This protein binds this small molecule.
Small molecule (SMILES): CC(=O)N[C@@H]1[C@@H](O)[C@H](O)[C@@H](CO)O[C@H]1O

Binding-site contacts:
Ligand atom C5 contacts residue ASN331 of chain 1.B at 4.2 Å.
Ligand atom O3 contacts residue THR358 of chain 1.B at 3.1 Å.
Ligand atom C3 contacts residue THR360 of chain 1.B at 4.3 Å.
Ligand atom C8 contacts residue VAL350 of chain 1.B at 3.4 Å (hydrophobic).
Ligand atom C8 contacts residue LEU325 of chain 1.B at 3.8 Å (hydrophobic).
Ligand atom C1 contacts residue ASN328 of chain 1.B at 1.4 Å.
Ligand atom C1 contacts residue THR360 of chain 1.B at 3.8 Å.
Ligand atom C5 contacts residue ASN328 of chain 1.B at 3.7 Å.
Ligand atom N2 contacts residue THR358 of chain 1.B at 3.5 Å (h-bond).
Ligand atom O6 contacts residue PHE321 of chain 1.B at 4.1 Å.
Ligand atom O7 contacts residue SER326 of chain 1.B at 2.9 Å (h-bond).
Ligand atom C5 contacts residue SER324 of chain 1.B at 3.7 Å.
Ligand atom C3 contacts residue ASN328 of chain 1.B at 3.7 Å.
Ligand atom O7 contacts residue ASN328 of chain 1.B at 3.4 Å (h-bond).
Ligand atom O3 contacts residue SER324 of chain 1.B at 3.8 Å.
Ligand atom C8 contacts residue ASP355 of chain 1.B at 4.0 Å.
Ligand atom C7 contacts residue LEU325 of chain 1.B at 3.9 Å (hydrophobic).
Ligand atom O5 contacts residue ASN328 of chain 1.B at 2.4 Å (h-bond).
Ligand atom O7 contacts residue LEU325 of chain 1.B at 3.1 Å (h-bond).
Ligand atom C2 contacts residue SER324 of chain 1.B at 3.7 Å.
Ligand atom C2 contacts residue THR358 of chain 1.B at 4.2 Å.
Ligand atom C6 contacts residue SER324 of chain 1.B at 3.7 Å.
Ligand atom C4 contacts residue SER324 of chain 1.B at 3.5 Å.
Ligand atom C2 contacts residue ASN328 of chain 1.B at 2.3 Å.
Ligand atom N2 contacts residue ASN328 of chain 1.B at 2.7 Å (h-bond).
Ligand atom C7 contacts residue SER326 of chain 1.B at 3.9 Å.
Ligand atom O5 contacts residue ASN331 of chain 1.B at 3.0 Å (h-bond).
Ligand atom O7 contacts residue SER324 of chain 1.B at 3.9 Å.
Ligand atom O6 contacts residue SER324 of chain 1.B at 3.9 Å.
Ligand atom O3 contacts residue ASP323 of chain 1.B at 4.1 Å.
Ligand atom C3 contacts residue SER324 of chain 1.B at 4.0 Å.
Ligand atom C1 contacts residue ASN331 of chain 1.B at 3.5 Å.
Ligand atom C1 contacts residue SER324 of chain 1.B at 4.0 Å.
Ligand atom O6 contacts residue THR330 of chain 1.B at 4.3 Å.
Ligand atom C7 contacts residue ASN328 of chain 1.B at 3.2 Å.
Ligand atom C3 contacts residue THR358 of chain 1.B at 3.6 Å.
Ligand atom O5 contacts residue SER324 of chain 1.B at 3.3 Å.
Ligand atom C4 contacts residue ASN328 of chain 1.B at 4.2 Å.
Ligand atom O6 contacts residue ASN331 of chain 1.B at 3.2 Å.
Ligand atom N2 contacts residue THR360 of chain 1.B at 4.0 Å.

Sequence of chain 1.B:
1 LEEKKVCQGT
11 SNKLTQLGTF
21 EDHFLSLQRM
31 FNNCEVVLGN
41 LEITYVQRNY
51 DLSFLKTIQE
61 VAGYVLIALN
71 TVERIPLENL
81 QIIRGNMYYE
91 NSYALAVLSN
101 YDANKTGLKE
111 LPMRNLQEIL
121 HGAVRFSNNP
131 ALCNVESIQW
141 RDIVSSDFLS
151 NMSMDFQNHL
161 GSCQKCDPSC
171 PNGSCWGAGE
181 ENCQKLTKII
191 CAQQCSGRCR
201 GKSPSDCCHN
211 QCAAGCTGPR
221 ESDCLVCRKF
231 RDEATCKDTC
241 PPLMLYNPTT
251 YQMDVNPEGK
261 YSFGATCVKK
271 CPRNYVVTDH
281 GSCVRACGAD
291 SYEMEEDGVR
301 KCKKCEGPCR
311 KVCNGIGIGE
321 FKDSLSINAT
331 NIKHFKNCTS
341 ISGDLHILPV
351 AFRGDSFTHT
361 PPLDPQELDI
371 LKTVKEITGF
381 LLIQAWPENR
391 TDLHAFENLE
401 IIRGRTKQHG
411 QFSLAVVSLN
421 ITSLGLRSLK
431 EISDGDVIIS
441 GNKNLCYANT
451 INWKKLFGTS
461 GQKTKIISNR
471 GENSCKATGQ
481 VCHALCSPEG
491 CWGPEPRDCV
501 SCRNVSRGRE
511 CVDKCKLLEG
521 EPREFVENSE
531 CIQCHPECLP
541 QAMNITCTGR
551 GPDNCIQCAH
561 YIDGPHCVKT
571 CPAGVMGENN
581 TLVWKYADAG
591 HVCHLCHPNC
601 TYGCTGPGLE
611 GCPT